A protein and the small-molecule ligand that binds it are described below.
Small molecule (SMILES): CC(=O)N[C@@H]1[C@@H](O)[C@H](O)[C@@H](CO)O[C@H]1O

Binding-site contacts:
Ligand atom C2 contacts residue THR660 of chain 1.A at 4.3 Å.
Ligand atom O6 contacts residue ASN634 of chain 1.A at 4.1 Å.
Ligand atom O7 contacts residue ASN634 of chain 1.A at 3.9 Å.
Ligand atom C3 contacts residue THR660 of chain 1.A at 4.4 Å.
Ligand atom C6 contacts residue ASN634 of chain 1.A at 3.8 Å.
Ligand atom O5 contacts residue ASN634 of chain 1.A at 3.4 Å.
Ligand atom O7 contacts residue ASN658 of chain 1.A at 3.4 Å (h-bond).
Ligand atom C8 contacts residue ASN658 of chain 1.A at 4.2 Å.
Ligand atom N2 contacts residue ASN658 of chain 1.A at 2.6 Å (h-bond).
Ligand atom C2 contacts residue ASN634 of chain 1.A at 4.2 Å.
Ligand atom C7 contacts residue ASN658 of chain 1.A at 3.1 Å.
Ligand atom C1 contacts residue LEU661 of chain 1.A at 3.7 Å (hydrophobic).
Ligand atom C8 contacts residue PHE656 of chain 1.A at 3.7 Å (hydrophobic).
Ligand atom C4 contacts residue ASN658 of chain 1.A at 4.2 Å.
Ligand atom O5 contacts residue THR660 of chain 1.A at 4.1 Å.
Ligand atom C5 contacts residue ASN658 of chain 1.A at 3.7 Å.
Ligand atom O7 contacts residue PHE656 of chain 1.A at 3.8 Å.
Ligand atom O5 contacts residue ASN658 of chain 1.A at 2.4 Å (h-bond).
Ligand atom C3 contacts residue ASN658 of chain 1.A at 3.6 Å.
Ligand atom C7 contacts residue PHE656 of chain 1.A at 4.0 Å (hydrophobic).
Ligand atom O6 contacts residue LEU661 of chain 1.A at 4.3 Å.
Ligand atom C1 contacts residue ASN634 of chain 1.A at 3.8 Å.
Ligand atom C2 contacts residue ASN658 of chain 1.A at 2.3 Å.
Ligand atom C5 contacts residue ASN634 of chain 1.A at 4.3 Å.
Ligand atom O6 contacts residue LEU638 of chain 1.A at 3.9 Å.
Ligand atom C5 contacts residue LEU661 of chain 1.A at 3.9 Å (hydrophobic).
Ligand atom C1 contacts residue ASN658 of chain 1.A at 1.4 Å.
Ligand atom C1 contacts residue THR660 of chain 1.A at 3.4 Å.
Ligand atom O5 contacts residue LEU661 of chain 1.A at 3.2 Å.

Sequence of chain 1.A:
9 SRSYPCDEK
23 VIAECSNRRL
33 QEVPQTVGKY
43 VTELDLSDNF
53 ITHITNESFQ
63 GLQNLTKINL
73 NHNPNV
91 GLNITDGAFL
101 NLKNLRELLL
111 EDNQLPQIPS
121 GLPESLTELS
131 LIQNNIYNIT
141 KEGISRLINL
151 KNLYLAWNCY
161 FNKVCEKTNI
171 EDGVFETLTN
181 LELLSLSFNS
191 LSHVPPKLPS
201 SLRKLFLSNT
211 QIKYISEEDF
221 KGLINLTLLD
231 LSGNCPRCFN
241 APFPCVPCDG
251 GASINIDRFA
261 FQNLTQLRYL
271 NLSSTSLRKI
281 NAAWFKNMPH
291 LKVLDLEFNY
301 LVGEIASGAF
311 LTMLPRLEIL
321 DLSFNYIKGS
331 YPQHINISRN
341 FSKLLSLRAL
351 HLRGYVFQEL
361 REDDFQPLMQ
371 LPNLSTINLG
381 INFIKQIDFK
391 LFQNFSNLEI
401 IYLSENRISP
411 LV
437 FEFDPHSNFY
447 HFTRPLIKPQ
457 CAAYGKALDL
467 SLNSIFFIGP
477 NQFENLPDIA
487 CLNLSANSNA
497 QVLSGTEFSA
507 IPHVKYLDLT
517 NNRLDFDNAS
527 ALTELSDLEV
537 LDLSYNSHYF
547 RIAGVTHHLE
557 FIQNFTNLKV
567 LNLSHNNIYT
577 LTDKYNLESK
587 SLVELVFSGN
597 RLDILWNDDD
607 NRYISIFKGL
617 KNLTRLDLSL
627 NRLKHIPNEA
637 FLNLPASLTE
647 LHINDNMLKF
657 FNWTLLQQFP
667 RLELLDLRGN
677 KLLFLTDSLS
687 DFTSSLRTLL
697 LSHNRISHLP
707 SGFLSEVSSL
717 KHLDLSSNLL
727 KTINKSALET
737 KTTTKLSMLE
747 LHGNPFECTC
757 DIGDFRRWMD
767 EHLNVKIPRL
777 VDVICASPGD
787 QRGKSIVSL